Binding-site contacts:
Ligand atom C1 contacts residue ARG348 of chain 1.B at 4.0 Å.
Ligand atom C8 contacts residue ASN373 of chain 1.B at 4.4 Å.
Ligand atom O7 contacts residue SER346 of chain 1.B at 3.1 Å (h-bond).
Ligand atom O5 contacts residue ARG348 of chain 1.B at 3.1 Å (salt-bridge).
Ligand atom C8 contacts residue PRO372 of chain 1.B at 4.1 Å (hydrophobic).
Ligand atom C3 contacts residue ASN373 of chain 1.B at 3.8 Å.
Ligand atom C7 contacts residue LEU345 of chain 1.B at 3.7 Å (hydrophobic).
Ligand atom O7 contacts residue LEU345 of chain 1.B at 3.9 Å.
Ligand atom N2 contacts residue ASN373 of chain 1.B at 2.8 Å (h-bond).
Ligand atom C8 contacts residue SER346 of chain 1.B at 4.2 Å.
Ligand atom C5 contacts residue ARG348 of chain 1.B at 4.0 Å.
Ligand atom C6 contacts residue ARG348 of chain 1.B at 3.8 Å.
Ligand atom O7 contacts residue ASN373 of chain 1.B at 3.4 Å (h-bond).
Ligand atom C1 contacts residue ASN373 of chain 1.B at 1.4 Å.
Ligand atom O5 contacts residue ASN373 of chain 1.B at 2.4 Å (h-bond).
Ligand atom C7 contacts residue ASN373 of chain 1.B at 3.3 Å.
Ligand atom O6 contacts residue ARG348 of chain 1.B at 4.3 Å.
Ligand atom C5 contacts residue ASN373 of chain 1.B at 3.6 Å.
Ligand atom C4 contacts residue ASN373 of chain 1.B at 4.2 Å.
Ligand atom C2 contacts residue ASN373 of chain 1.B at 2.4 Å.
Ligand atom C8 contacts residue LEU345 of chain 1.B at 3.2 Å (hydrophobic).
Ligand atom C7 contacts residue SER346 of chain 1.B at 4.0 Å.

Sequence of chain 1.B:
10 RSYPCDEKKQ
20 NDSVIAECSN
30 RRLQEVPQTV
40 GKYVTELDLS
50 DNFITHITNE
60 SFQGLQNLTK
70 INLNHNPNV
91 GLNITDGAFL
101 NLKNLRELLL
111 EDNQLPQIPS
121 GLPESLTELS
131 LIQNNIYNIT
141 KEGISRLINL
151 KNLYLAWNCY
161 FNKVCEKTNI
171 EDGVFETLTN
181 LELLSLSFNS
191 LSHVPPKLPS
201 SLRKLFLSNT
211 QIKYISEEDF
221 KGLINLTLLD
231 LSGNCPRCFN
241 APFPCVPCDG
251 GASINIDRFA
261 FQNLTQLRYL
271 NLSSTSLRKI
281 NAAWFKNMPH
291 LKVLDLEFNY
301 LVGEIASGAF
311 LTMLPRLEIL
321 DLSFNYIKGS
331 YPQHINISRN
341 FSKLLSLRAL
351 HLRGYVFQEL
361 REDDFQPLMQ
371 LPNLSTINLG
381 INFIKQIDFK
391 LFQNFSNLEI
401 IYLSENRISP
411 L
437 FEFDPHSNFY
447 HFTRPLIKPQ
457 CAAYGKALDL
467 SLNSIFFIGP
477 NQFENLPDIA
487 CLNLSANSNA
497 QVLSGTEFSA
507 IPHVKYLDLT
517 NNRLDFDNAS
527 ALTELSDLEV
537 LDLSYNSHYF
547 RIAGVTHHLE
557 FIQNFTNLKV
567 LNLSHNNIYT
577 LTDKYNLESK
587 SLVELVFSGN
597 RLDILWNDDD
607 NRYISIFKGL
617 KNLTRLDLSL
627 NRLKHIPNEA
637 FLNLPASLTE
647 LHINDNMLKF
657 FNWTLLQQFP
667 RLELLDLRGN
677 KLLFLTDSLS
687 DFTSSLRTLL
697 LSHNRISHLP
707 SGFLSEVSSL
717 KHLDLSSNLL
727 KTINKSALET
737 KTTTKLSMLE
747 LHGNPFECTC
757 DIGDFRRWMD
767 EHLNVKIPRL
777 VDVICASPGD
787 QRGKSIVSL

A small-molecule ligand and the protein it binds are described below.
Small molecule (SMILES): CC(=O)N[C@@H]1[C@@H](O)[C@H](O)[C@@H](CO)O[C@H]1O